Binding-site contacts:
Ligand atom C2 contacts residue ASP393 of chain 1.A at 3.6 Å.
Ligand atom C4 contacts residue ILE443 of chain 1.A at 3.8 Å (hydrophobic).
Ligand atom C4 contacts residue PHE442 of chain 1.A at 3.7 Å (hydrophobic).
Ligand atom C14 contacts residue ASP393 of chain 1.A at 3.0 Å.
Ligand atom N1 contacts residue THR397 of chain 1.A at 4.0 Å.
Ligand atom C2 contacts residue VAL441 of chain 1.A at 3.3 Å (hydrophobic).
Ligand atom C9 contacts residue MET495 of chain 1.A at 4.0 Å (hydrophobic).
Ligand atom C10 contacts residue ASP393 of chain 1.A at 3.3 Å.
Ligand atom C8 contacts residue PHE442 of chain 1.A at 3.6 Å (hydrophobic).
Ligand atom C12 contacts residue VAL389 of chain 1.A at 3.7 Å (hydrophobic).
Ligand atom C6 contacts residue THR440 of chain 1.A at 3.7 Å.
Ligand atom C8 contacts residue TYR62 of chain 1.A at 3.6 Å (hydrophobic).
Ligand atom C8 contacts residue MET160 of chain 1.A at 3.3 Å (hydrophobic).
Ligand atom N3 contacts residue ILE443 of chain 1.A at 2.9 Å (h-bond).
Ligand atom C10 contacts residue MET495 of chain 1.A at 3.7 Å (hydrophobic).
Ligand atom C9 contacts residue GLY161 of chain 1.A at 3.2 Å.
Ligand atom C2 contacts residue ILE443 of chain 1.A at 3.6 Å (hydrophobic).
Ligand atom C14 contacts residue SER220 of chain 1.A at 3.8 Å.
Ligand atom N7 contacts residue PHE442 of chain 1.A at 3.8 Å.
Ligand atom C13 contacts residue ASP393 of chain 1.A at 3.5 Å.
Ligand atom N9 contacts residue GLU444 of chain 1.A at 3.2 Å (salt-bridge).
Ligand atom N1 contacts residue VAL441 of chain 1.A at 3.7 Å.
Ligand atom C11 contacts residue VAL389 of chain 1.A at 3.7 Å (hydrophobic).
Ligand atom N9 contacts residue PHE442 of chain 1.A at 3.5 Å.
Ligand atom C12 contacts residue ASP393 of chain 1.A at 3.9 Å.
Ligand atom C14 contacts residue MET495 of chain 1.A at 3.9 Å (hydrophobic).
Ligand atom N10 contacts residue ASP393 of chain 1.A at 3.0 Å (salt-bridge).
Ligand atom N7 contacts residue MET160 of chain 1.A at 3.2 Å.
Ligand atom N1 contacts residue ASP393 of chain 1.A at 2.6 Å (salt-bridge).
Ligand atom N10 contacts residue THR440 of chain 1.A at 3.6 Å (h-bond).
Ligand atom C11 contacts residue ASP393 of chain 1.A at 3.8 Å.
Ligand atom C6 contacts residue ASP393 of chain 1.A at 3.2 Å.
Ligand atom N9 contacts residue TYR62 of chain 1.A at 3.9 Å.
Ligand atom C2 contacts residue THR397 of chain 1.A at 3.5 Å.
Ligand atom N3 contacts residue PHE442 of chain 1.A at 3.5 Å.
Ligand atom C13 contacts residue ILE223 of chain 1.A at 3.7 Å (hydrophobic).
Ligand atom C12 contacts residue ILE223 of chain 1.A at 3.3 Å (hydrophobic).
Ligand atom N3 contacts residue VAL441 of chain 1.A at 3.7 Å.
Ligand atom C15 contacts residue ASP393 of chain 1.A at 2.8 Å.
Ligand atom C15 contacts residue MET495 of chain 1.A at 3.4 Å (hydrophobic).

A protein and the small-molecule ligand that binds it are described below.
Small molecule (SMILES): c1ccc(CNc2ncnc3[nH]cnc23)cc1

Sequence of chain 1.A:
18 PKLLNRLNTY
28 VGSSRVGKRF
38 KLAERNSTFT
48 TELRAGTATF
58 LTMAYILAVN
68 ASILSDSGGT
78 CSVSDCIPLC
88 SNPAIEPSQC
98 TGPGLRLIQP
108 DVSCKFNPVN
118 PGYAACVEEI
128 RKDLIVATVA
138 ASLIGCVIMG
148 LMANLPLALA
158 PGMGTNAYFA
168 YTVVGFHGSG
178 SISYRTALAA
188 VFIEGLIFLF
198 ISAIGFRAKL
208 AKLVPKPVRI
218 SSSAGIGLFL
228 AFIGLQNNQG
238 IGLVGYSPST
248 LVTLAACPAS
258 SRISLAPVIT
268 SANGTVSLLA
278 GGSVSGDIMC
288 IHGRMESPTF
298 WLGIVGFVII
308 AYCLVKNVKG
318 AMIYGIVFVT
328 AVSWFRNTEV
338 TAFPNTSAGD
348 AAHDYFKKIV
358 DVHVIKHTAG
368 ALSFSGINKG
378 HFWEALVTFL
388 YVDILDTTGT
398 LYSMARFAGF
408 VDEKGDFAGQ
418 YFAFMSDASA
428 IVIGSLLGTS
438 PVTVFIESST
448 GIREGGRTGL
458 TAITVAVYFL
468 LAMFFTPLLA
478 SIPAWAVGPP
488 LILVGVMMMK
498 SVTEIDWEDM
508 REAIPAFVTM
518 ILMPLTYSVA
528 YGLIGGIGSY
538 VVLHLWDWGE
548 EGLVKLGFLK